Sequence of chain 28.A:
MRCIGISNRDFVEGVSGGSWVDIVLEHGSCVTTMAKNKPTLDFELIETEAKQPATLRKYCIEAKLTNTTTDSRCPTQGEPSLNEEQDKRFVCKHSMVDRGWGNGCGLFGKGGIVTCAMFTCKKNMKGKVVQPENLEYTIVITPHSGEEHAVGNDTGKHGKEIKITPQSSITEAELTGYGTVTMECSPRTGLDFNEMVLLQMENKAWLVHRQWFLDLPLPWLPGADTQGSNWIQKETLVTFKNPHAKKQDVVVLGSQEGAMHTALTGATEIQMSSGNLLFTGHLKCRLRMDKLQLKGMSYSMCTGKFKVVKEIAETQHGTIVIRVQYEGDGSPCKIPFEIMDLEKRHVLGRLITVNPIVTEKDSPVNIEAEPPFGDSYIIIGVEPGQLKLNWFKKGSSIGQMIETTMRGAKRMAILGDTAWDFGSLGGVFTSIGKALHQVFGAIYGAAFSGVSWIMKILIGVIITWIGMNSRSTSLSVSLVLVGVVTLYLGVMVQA

Binding-site contacts:
Ligand atom O5 contacts residue ASN67 of chain 28.A at 2.4 Å (h-bond).
Ligand atom C4 contacts residue ASN67 of chain 28.A at 4.2 Å.
Ligand atom C8 contacts residue PHE90 of chain 28.A at 3.9 Å (hydrophobic).
Ligand atom N2 contacts residue ASN67 of chain 28.A at 2.9 Å (h-bond).
Ligand atom C8 contacts residue ASN67 of chain 28.A at 4.2 Å.
Ligand atom C3 contacts residue ASN67 of chain 28.A at 3.8 Å.
Ligand atom C2 contacts residue ASN67 of chain 28.A at 2.5 Å.
Ligand atom C5 contacts residue ASN67 of chain 28.A at 3.7 Å.
Ligand atom O7 contacts residue ASN67 of chain 28.A at 4.1 Å.
Ligand atom C7 contacts residue ASN67 of chain 28.A at 3.7 Å.
Ligand atom C8 contacts residue MET118 of chain 28.A at 4.3 Å (hydrophobic).
Ligand atom C1 contacts residue ASN67 of chain 28.A at 1.4 Å.

The small molecule below binds the protein below.
Small molecule (SMILES): CC(=O)N[C@@H]1[C@@H](O)[C@H](O)[C@@H](CO)O[C@H]1O